A protein and the small-molecule ligand that binds it are described below.
Small molecule (SMILES): CC(=O)N[C@@H]1[C@@H](O)[C@H](O)[C@@H](CO)O[C@H]1O

Sequence of chain 1.B:
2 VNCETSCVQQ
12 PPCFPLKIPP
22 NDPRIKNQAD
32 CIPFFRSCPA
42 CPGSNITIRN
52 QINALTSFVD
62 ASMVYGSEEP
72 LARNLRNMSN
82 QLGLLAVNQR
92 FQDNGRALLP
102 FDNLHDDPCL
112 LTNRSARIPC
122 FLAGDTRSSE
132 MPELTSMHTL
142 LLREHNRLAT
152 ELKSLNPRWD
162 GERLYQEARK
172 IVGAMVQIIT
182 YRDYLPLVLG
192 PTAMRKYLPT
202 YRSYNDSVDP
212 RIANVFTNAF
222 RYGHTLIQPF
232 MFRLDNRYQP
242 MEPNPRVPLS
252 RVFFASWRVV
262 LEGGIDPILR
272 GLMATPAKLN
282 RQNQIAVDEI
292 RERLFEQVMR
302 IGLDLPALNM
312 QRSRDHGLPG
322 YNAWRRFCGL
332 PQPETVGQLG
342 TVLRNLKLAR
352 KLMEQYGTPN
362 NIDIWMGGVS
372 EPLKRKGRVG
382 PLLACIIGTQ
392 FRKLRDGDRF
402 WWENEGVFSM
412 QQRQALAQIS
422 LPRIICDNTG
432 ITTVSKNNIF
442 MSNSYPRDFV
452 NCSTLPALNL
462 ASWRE

Binding-site contacts:
Ligand atom C3 contacts residue GLN90 of chain 1.B at 3.7 Å.
Ligand atom O7 contacts residue ALA87 of chain 1.B at 3.8 Å.
Ligand atom C1 contacts residue ASN81 of chain 1.B at 3.1 Å.
Ligand atom O5 contacts residue ASN81 of chain 1.B at 3.0 Å (h-bond).
Ligand atom C8 contacts residue ALA87 of chain 1.B at 3.6 Å (hydrophobic).
Ligand atom O3 contacts residue GLN90 of chain 1.B at 2.9 Å (h-bond).
Ligand atom N2 contacts residue GLN90 of chain 1.B at 3.5 Å (h-bond).
Ligand atom O7 contacts residue ASN78 of chain 1.B at 2.8 Å (h-bond).
Ligand atom C7 contacts residue GLN90 of chain 1.B at 3.4 Å.
Ligand atom O6 contacts residue LEU85 of chain 1.B at 3.8 Å.
Ligand atom O6 contacts residue LEU83 of chain 1.B at 4.1 Å.
Ligand atom N2 contacts residue ASN78 of chain 1.B at 3.3 Å (h-bond).
Ligand atom C1 contacts residue ASN78 of chain 1.B at 3.1 Å.
Ligand atom C8 contacts residue ASN78 of chain 1.B at 3.5 Å.
Ligand atom O6 contacts residue ASN81 of chain 1.B at 4.2 Å.
Ligand atom C2 contacts residue GLN90 of chain 1.B at 4.1 Å.
Ligand atom O7 contacts residue GLN90 of chain 1.B at 4.0 Å.
Ligand atom C7 contacts residue ASN78 of chain 1.B at 3.1 Å.
Ligand atom C8 contacts residue VAL88 of chain 1.B at 3.7 Å (hydrophobic).
Ligand atom C8 contacts residue GLN90 of chain 1.B at 3.5 Å.
Ligand atom C5 contacts residue ASN81 of chain 1.B at 4.4 Å.
Ligand atom O7 contacts residue VAL88 of chain 1.B at 3.5 Å.
Ligand atom C7 contacts residue VAL88 of chain 1.B at 4.1 Å (hydrophobic).
Ligand atom O7 contacts residue LEU86 of chain 1.B at 4.4 Å.
Ligand atom O5 contacts residue ASN78 of chain 1.B at 3.2 Å (h-bond).
Ligand atom C2 contacts residue ASN78 of chain 1.B at 3.4 Å.
Ligand atom C7 contacts residue ALA87 of chain 1.B at 4.2 Å (hydrophobic).